Sequence of chain 1.D:
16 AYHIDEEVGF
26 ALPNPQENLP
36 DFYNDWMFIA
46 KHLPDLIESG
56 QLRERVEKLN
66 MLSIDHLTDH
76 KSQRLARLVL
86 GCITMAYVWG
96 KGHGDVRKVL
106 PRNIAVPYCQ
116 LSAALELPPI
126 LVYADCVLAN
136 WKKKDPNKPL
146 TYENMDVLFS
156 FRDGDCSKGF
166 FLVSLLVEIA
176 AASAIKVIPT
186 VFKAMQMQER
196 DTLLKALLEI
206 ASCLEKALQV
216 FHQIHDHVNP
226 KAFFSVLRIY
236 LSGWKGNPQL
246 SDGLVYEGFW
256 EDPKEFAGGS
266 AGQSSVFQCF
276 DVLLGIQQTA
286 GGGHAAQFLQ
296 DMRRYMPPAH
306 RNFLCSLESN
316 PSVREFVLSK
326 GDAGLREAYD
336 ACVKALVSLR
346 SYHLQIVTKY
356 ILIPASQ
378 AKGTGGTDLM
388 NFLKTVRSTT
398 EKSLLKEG

This protein binds this small molecule.
Small molecule (SMILES): Cc1ccc(NC(=O)Nc2cc([C@H]3C[C@H]3C(=O)O)ccc2N(CC(C)C)C2CCCCC2)cc1

Binding-site contacts:
Ligand atom C23 contacts residue SER265 of chain 1.D at 3.5 Å.
Ligand atom N20 contacts residue TYR128 of chain 1.D at 3.7 Å.
Ligand atom C25 contacts residue CYS131 of chain 1.D at 3.5 Å (hydrophobic).
Ligand atom C22 contacts residue SER265 of chain 1.D at 3.4 Å.
Ligand atom C26 contacts residue VAL132 of chain 1.D at 3.5 Å (hydrophobic).
Ligand atom C06 contacts residue HIS348 of chain 1.D at 3.1 Å.
Ligand atom O33 contacts residue ALA266 of chain 1.D at 3.1 Å (h-bond).
Ligand atom C27 contacts residue CYS131 of chain 1.D at 3.4 Å (hydrophobic).
Ligand atom C30 contacts residue ILE356 of chain 1.D at 3.7 Å (hydrophobic).
Ligand atom C10 contacts residue SER169 of chain 1.D at 3.5 Å.
Ligand atom N18 contacts residue PHE165 of chain 1.D at 3.4 Å.
Ligand atom C01 contacts residue HIS348 of chain 1.D at 3.6 Å.
Ligand atom C19 contacts residue PHE165 of chain 1.D at 3.1 Å (hydrophobic).
Ligand atom C14 contacts residue BEZ1 of chain 1.L at 3.6 Å.
Ligand atom C23 contacts residue TYR128 of chain 1.D at 3.7 Å (hydrophobic).
Ligand atom N20 contacts residue SER169 of chain 1.D at 3.1 Å (h-bond).
Ligand atom C27 contacts residue TYR128 of chain 1.D at 3.5 Å (hydrophobic).
Ligand atom N18 contacts residue SER169 of chain 1.D at 3.3 Å (h-bond).
Ligand atom O28 contacts residue SER265 of chain 1.D at 3.7 Å.
Ligand atom C32 contacts residue ALA266 of chain 1.D at 3.7 Å (hydrophobic).
Ligand atom C32 contacts residue HIS348 of chain 1.D at 3.4 Å.
Ligand atom C21 contacts residue TYR128 of chain 1.D at 3.4 Å (hydrophobic).
Ligand atom O34 contacts residue HIS348 of chain 1.D at 2.5 Å (h-bond).
Ligand atom C16 contacts residue SER269 of chain 1.D at 3.6 Å.
Ligand atom C05 contacts residue HIS348 of chain 1.D at 3.7 Å.
Ligand atom C22 contacts residue TYR128 of chain 1.D at 3.3 Å (hydrophobic).
Ligand atom C26 contacts residue PHE165 of chain 1.D at 3.4 Å (hydrophobic).
Ligand atom C16 contacts residue GLU173 of chain 1.D at 3.6 Å.
Ligand atom O33 contacts residue SER265 of chain 1.D at 3.7 Å.
Ligand atom C23 contacts residue GLY264 of chain 1.D at 3.7 Å.
Ligand atom C31 contacts residue LEU386 of chain 1.D at 3.6 Å (hydrophobic).
Ligand atom C16 contacts residue TYR128 of chain 1.D at 3.3 Å (hydrophobic).
Ligand atom C15 contacts residue SER269 of chain 1.D at 3.5 Å.
Ligand atom O28 contacts residue ALA266 of chain 1.D at 3.3 Å (h-bond).
Ligand atom C27 contacts residue GLY264 of chain 1.D at 3.6 Å.
Ligand atom O34 contacts residue ALA266 of chain 1.D at 3.2 Å.
Ligand atom N20 contacts residue PHE165 of chain 1.D at 3.5 Å.
Ligand atom C31 contacts residue HIS348 of chain 1.D at 3.7 Å.
Ligand atom O28 contacts residue PHE165 of chain 1.D at 3.4 Å.
Ligand atom C13 contacts residue BEZ1 of chain 1.L at 3.6 Å.